Sequence of chain 1.D:
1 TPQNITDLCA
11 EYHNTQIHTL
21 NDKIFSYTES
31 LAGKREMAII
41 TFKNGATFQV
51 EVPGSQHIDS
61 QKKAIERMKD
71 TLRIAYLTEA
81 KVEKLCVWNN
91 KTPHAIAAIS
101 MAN

A protein and the small-molecule ligand that binds it are described below.
Small molecule (SMILES): OC[C@H]1O[C@@H](O)[C@H](O)[C@@H](O)[C@H]1O

Binding-site contacts:
Ligand atom C6 contacts residue GLN61 of chain 1.D at 4.1 Å.
Ligand atom C4 contacts residue GLU51 of chain 1.D at 3.3 Å.
Ligand atom C5 contacts residue PEG1 of chain 1.Y at 4.5 Å.
Ligand atom O4 contacts residue GLU51 of chain 1.D at 2.6 Å (salt-bridge).
Ligand atom O6 contacts residue TRP88 of chain 1.D at 3.9 Å.
Ligand atom O6 contacts residue PEG1 of chain 1.Y at 3.2 Å (h-bond).
Ligand atom O6 contacts residue HIS57 of chain 1.D at 3.6 Å.
Ligand atom O2 contacts residue ASN90 of chain 1.D at 3.0 Å (h-bond).
Ligand atom C6 contacts residue GLU51 of chain 1.D at 4.0 Å.
Ligand atom O3 contacts residue ASN90 of chain 1.D at 2.7 Å (h-bond).
Ligand atom C3 contacts residue ASN90 of chain 1.D at 3.7 Å.
Ligand atom C1 contacts residue PEG1 of chain 1.Y at 3.9 Å.
Ligand atom C5 contacts residue GLN56 of chain 1.D at 4.4 Å.
Ligand atom O3 contacts residue GLU51 of chain 1.D at 4.3 Å.
Ligand atom O4 contacts residue LYS91 of chain 1.D at 2.9 Å (salt-bridge).
Ligand atom O6 contacts residue GLN56 of chain 1.D at 3.3 Å (h-bond).
Ligand atom O5 contacts residue GLN56 of chain 1.D at 3.6 Å (h-bond).
Ligand atom C4 contacts residue LYS91 of chain 1.D at 3.8 Å.
Ligand atom C5 contacts residue GLU51 of chain 1.D at 4.3 Å.
Ligand atom C4 contacts residue TRP88 of chain 1.D at 3.6 Å (hydrophobic).
Ligand atom C6 contacts residue TRP88 of chain 1.D at 3.7 Å (hydrophobic).
Ligand atom C6 contacts residue GLN56 of chain 1.D at 3.9 Å.
Ligand atom O1 contacts residue GLN56 of chain 1.D at 4.3 Å.
Ligand atom O6 contacts residue GLN61 of chain 1.D at 3.0 Å (h-bond).
Ligand atom C3 contacts residue GLU51 of chain 1.D at 4.4 Å.
Ligand atom C5 contacts residue TRP88 of chain 1.D at 3.6 Å (hydrophobic).
Ligand atom O4 contacts residue GLN56 of chain 1.D at 3.4 Å.
Ligand atom O3 contacts residue LYS91 of chain 1.D at 2.8 Å (salt-bridge).
Ligand atom C2 contacts residue ASN90 of chain 1.D at 4.0 Å.
Ligand atom C6 contacts residue PEG1 of chain 1.Y at 4.3 Å.
Ligand atom O1 contacts residue PEG1 of chain 1.Y at 3.5 Å.
Ligand atom C4 contacts residue GLN56 of chain 1.D at 4.5 Å.
Ligand atom O3 contacts residue TRP88 of chain 1.D at 3.8 Å.
Ligand atom C3 contacts residue LYS91 of chain 1.D at 3.7 Å.
Ligand atom O5 contacts residue PEG1 of chain 1.Y at 3.9 Å.
Ligand atom C6 contacts residue HIS57 of chain 1.D at 3.6 Å.
Ligand atom C3 contacts residue TRP88 of chain 1.D at 3.6 Å (hydrophobic).
Ligand atom C2 contacts residue LYS91 of chain 1.D at 4.0 Å.